Sequence of chain 1.E:
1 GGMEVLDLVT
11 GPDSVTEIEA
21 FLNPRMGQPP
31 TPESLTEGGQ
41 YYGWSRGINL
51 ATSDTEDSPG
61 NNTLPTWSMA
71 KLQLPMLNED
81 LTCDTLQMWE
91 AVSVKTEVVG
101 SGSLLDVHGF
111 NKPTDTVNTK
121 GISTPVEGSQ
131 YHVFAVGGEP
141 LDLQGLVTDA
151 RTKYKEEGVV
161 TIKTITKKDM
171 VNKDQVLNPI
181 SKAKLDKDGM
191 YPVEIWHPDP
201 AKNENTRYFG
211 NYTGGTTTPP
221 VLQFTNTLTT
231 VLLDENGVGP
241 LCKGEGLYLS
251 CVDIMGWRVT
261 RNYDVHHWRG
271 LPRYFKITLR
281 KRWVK

This small molecule binds to this protein.
Small molecule (SMILES): CC(=O)N[C@@H]1[C@@H](O[C@@H]2O[C@H](CO)[C@H](O)[C@H](O[C@]3(C(=O)O)C[C@H](O)[C@@H](NC(C)=O)[C@H]([C@H](O)[C@H](O)CO)O3)[C@H]2O)[C@H](O)[C@@H](CO[C@]2(C(=O)O)C[C@H](O)[C@@H](NC(C)=O)[C@H]([C@H](O)[C@H](O)CO)O2)O[C@H]1O

Sequence of chain 1.A:
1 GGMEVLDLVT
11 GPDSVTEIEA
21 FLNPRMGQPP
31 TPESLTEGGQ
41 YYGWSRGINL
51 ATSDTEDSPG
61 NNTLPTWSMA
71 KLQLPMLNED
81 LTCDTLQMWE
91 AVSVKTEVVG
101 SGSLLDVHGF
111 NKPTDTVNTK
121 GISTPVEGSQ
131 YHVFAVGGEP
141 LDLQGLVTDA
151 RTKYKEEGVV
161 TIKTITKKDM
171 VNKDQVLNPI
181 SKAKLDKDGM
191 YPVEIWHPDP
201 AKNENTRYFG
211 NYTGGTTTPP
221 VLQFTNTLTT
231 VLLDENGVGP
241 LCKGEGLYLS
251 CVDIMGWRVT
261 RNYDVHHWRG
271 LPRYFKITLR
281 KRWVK

Binding-site contacts:
Ligand atom O4 contacts residue GLY47 of chain 1.E at 2.6 Å (h-bond).
Ligand atom C4 contacts residue HIS267 of chain 1.E at 3.3 Å.
Ligand atom O1A contacts residue GLY47 of chain 1.E at 2.8 Å (h-bond).
Ligand atom O8 contacts residue ASN49 of chain 1.E at 3.4 Å (h-bond).
Ligand atom O8 contacts residue SER58 of chain 1.E at 3.5 Å (h-bond).
Ligand atom O8 contacts residue ARG46 of chain 1.E at 3.7 Å.
Ligand atom O1B contacts residue ARG46 of chain 1.E at 2.8 Å (salt-bridge).
Ligand atom C6 contacts residue THR63 of chain 1.E at 3.4 Å.
Ligand atom C6 contacts residue GLY47 of chain 1.E at 3.7 Å.
Ligand atom C10 contacts residue TYR41 of chain 1.E at 3.9 Å (hydrophobic).
Ligand atom C4 contacts residue GLY47 of chain 1.E at 3.3 Å.
Ligand atom O4 contacts residue HIS267 of chain 1.E at 2.8 Å (h-bond).
Ligand atom N5 contacts residue TYR41 of chain 1.E at 2.9 Å (h-bond).
Ligand atom C9 contacts residue ASN49 of chain 1.E at 3.9 Å.
Ligand atom C1 contacts residue ARG46 of chain 1.E at 3.6 Å.
Ligand atom C6 contacts residue TYR41 of chain 1.E at 3.5 Å (hydrophobic).
Ligand atom O4 contacts residue THR260 of chain 1.E at 3.6 Å.
Ligand atom O6 contacts residue GLY60 of chain 1.E at 4.1 Å.
Ligand atom C11 contacts residue ASP54 of chain 1.A at 3.6 Å.
Ligand atom O10 contacts residue ASN262 of chain 1.E at 3.4 Å (h-bond).
Ligand atom C3 contacts residue HIS267 of chain 1.E at 3.6 Å.
Ligand atom C6 contacts residue ASN62 of chain 1.E at 3.3 Å.
Ligand atom C9 contacts residue THR52 of chain 1.E at 3.6 Å.
Ligand atom C3 contacts residue VAL265 of chain 1.E at 4.0 Å (hydrophobic).
Ligand atom C5 contacts residue GLY47 of chain 1.E at 4.1 Å.
Ligand atom O1A contacts residue HIS267 of chain 1.E at 3.2 Å.
Ligand atom C5 contacts residue TYR41 of chain 1.E at 3.5 Å (hydrophobic).
Ligand atom C11 contacts residue TYR41 of chain 1.E at 4.0 Å (hydrophobic).
Ligand atom O9 contacts residue ASN49 of chain 1.E at 2.9 Å (h-bond).
Ligand atom C9 contacts residue LEU50 of chain 1.E at 3.2 Å (hydrophobic).
Ligand atom O1A contacts residue ARG46 of chain 1.E at 3.2 Å (salt-bridge).
Ligand atom C1 contacts residue GLY47 of chain 1.E at 3.8 Å.
Ligand atom C8 contacts residue ASN49 of chain 1.E at 3.9 Å.
Ligand atom O9 contacts residue LEU50 of chain 1.E at 2.8 Å (h-bond).
Ligand atom O7 contacts residue THR52 of chain 1.E at 4.0 Å.
Ligand atom O6 contacts residue ASN62 of chain 1.E at 3.0 Å (h-bond).
Ligand atom C3 contacts residue GLY47 of chain 1.E at 4.0 Å.
Ligand atom C4 contacts residue TYR41 of chain 1.E at 3.7 Å (hydrophobic).
Ligand atom O6 contacts residue THR63 of chain 1.E at 4.0 Å.
Ligand atom O1A contacts residue LYS155 of chain 1.E at 4.0 Å.